Sequence of chain 1.A:
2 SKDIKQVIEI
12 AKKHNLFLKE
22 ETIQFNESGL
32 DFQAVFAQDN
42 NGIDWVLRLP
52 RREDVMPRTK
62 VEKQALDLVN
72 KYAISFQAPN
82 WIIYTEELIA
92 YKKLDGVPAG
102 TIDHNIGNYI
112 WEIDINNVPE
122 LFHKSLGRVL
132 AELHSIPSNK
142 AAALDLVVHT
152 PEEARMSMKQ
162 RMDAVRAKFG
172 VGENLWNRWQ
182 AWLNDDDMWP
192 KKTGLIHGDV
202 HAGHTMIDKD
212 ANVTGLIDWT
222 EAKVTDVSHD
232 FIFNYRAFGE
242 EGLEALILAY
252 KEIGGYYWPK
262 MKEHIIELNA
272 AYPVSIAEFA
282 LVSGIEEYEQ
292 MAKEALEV

Binding-site contacts:
Ligand atom C4A contacts residue PHE280 of chain 1.A at 4.0 Å (hydrophobic).
Ligand atom C8B contacts residue ASP200 of chain 1.A at 3.2 Å.
Ligand atom C17 contacts residue PHE234 of chain 1.A at 4.0 Å (hydrophobic).
Ligand atom C22 contacts residue GLY108 of chain 1.A at 3.5 Å.
Ligand atom C8A contacts residue ASP200 of chain 1.A at 3.6 Å.
Ligand atom C8A contacts residue PHE280 of chain 1.A at 3.9 Å (hydrophobic).
Ligand atom C23 contacts residue ASN109 of chain 1.A at 3.9 Å.
Ligand atom C22 contacts residue ASN109 of chain 1.A at 3.9 Å.
Ligand atom C23 contacts residue GLY108 of chain 1.A at 3.2 Å.
Ligand atom O2A contacts residue ASP200 of chain 1.A at 2.8 Å (salt-bridge).
Ligand atom O2A contacts residue HIS202 of chain 1.A at 3.7 Å.
Ligand atom C7A contacts residue GLU222 of chain 1.A at 3.7 Å.
Ligand atom C11 contacts residue GLY108 of chain 1.A at 3.4 Å.
Ligand atom O4B contacts residue SER276 of chain 1.A at 3.8 Å.
Ligand atom C2B contacts residue ILE233 of chain 1.A at 3.8 Å (hydrophobic).
Ligand atom O3B contacts residue ASP200 of chain 1.A at 3.7 Å.
Ligand atom C21 contacts residue MET292 of chain 1.A at 4.0 Å (hydrophobic).
Ligand atom C3A contacts residue ASP200 of chain 1.A at 3.5 Å.
Ligand atom C6B contacts residue TYR273 of chain 1.A at 3.9 Å (hydrophobic).
Ligand atom N3A contacts residue ASP200 of chain 1.A at 2.6 Å (salt-bridge).
Ligand atom C2 contacts residue TYR110 of chain 1.A at 3.8 Å (hydrophobic).
Ligand atom O14 contacts residue TYR110 of chain 1.A at 3.6 Å.
Ligand atom C2A contacts residue ASP200 of chain 1.A at 3.6 Å.
Ligand atom C6A contacts residue PHE280 of chain 1.A at 3.7 Å (hydrophobic).
Ligand atom C18 contacts residue HIS202 of chain 1.A at 3.6 Å.
Ligand atom O13 contacts residue ASN109 of chain 1.A at 3.9 Å.
Ligand atom C23 contacts residue ILE103 of chain 1.A at 3.9 Å (hydrophobic).
Ligand atom O1 contacts residue ARG237 of chain 1.A at 2.9 Å (salt-bridge).
Ligand atom C9 contacts residue GLY108 of chain 1.A at 3.9 Å.
Ligand atom C17 contacts residue TYR110 of chain 1.A at 3.7 Å (hydrophobic).
Ligand atom C6B contacts residue SER276 of chain 1.A at 3.9 Å.
Ligand atom C23 contacts residue TYR110 of chain 1.A at 3.9 Å (hydrophobic).
Ligand atom C16 contacts residue ALA238 of chain 1.A at 3.8 Å (hydrophobic).
Ligand atom C7A contacts residue ASP200 of chain 1.A at 3.0 Å.
Ligand atom C8B contacts residue VAL201 of chain 1.A at 3.5 Å (hydrophobic).
Ligand atom C16 contacts residue ARG237 of chain 1.A at 3.7 Å.
Ligand atom C6A contacts residue SER276 of chain 1.A at 3.5 Å.
Ligand atom C6A contacts residue ILE277 of chain 1.A at 3.8 Å (hydrophobic).
Ligand atom C6B contacts residue ILE277 of chain 1.A at 3.7 Å (hydrophobic).
Ligand atom C20 contacts residue TYR289 of chain 1.A at 3.4 Å (hydrophobic).

The small molecule below binds the protein below.
Small molecule (SMILES): CC[C@H]1OC(=O)[C@H](C)[C@@H](O[C@H]2C[C@@](C)(OC)[C@@H](O)[C@H](C)O2)[C@H](C)[C@@H](O[C@@H]2O[C@H](C)C[C@H](N(C)C)[C@H]2O)[C@](C)(O)C[C@@H](C)CN(C)[C@H](C)[C@@H](O)[C@]1(C)O